Sequence of chain 4.A:
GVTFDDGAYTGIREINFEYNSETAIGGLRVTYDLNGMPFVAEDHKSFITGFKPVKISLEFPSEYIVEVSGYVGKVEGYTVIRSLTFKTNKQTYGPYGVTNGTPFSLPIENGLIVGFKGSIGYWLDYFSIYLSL

This small molecule binds to this protein.
Small molecule (SMILES): CC(=O)N[C@@H]1[C@@H](O[C@@H]2O[C@H](CO)[C@H](O)[C@H](O)[C@H]2O)[C@@H](O)[C@@H](CO)O[C@@H]1O

Binding-site contacts:
Ligand atom C6 contacts residue TYR78 of chain 4.A at 3.6 Å (hydrophobic).
Ligand atom O2 contacts residue GLY1 of chain 4.A at 4.1 Å.
Ligand atom C7 contacts residue PHE47 of chain 4.A at 3.8 Å (hydrophobic).
Ligand atom C2 contacts residue GLY1 of chain 4.A at 4.0 Å.
Ligand atom O4 contacts residue GLY1 of chain 4.A at 2.8 Å (h-bond).
Ligand atom O5 contacts residue TYR78 of chain 4.A at 3.7 Å.
Ligand atom C2 contacts residue PHE47 of chain 4.A at 4.1 Å (hydrophobic).
Ligand atom C6 contacts residue TYR122 of chain 4.A at 4.1 Å (hydrophobic).
Ligand atom O6 contacts residue TRP123 of chain 4.A at 3.1 Å (h-bond).
Ligand atom O4 contacts residue GLY121 of chain 4.A at 3.8 Å.
Ligand atom O1 contacts residue TYR78 of chain 4.A at 3.6 Å (h-bond).
Ligand atom O1 contacts residue TYR122 of chain 4.A at 3.3 Å.
Ligand atom O6 contacts residue TYR122 of chain 4.A at 3.0 Å (h-bond).
Ligand atom C3 contacts residue TYR78 of chain 4.A at 3.9 Å (hydrophobic).
Ligand atom O6 contacts residue TYR78 of chain 4.A at 3.0 Å.
Ligand atom C5 contacts residue TYR78 of chain 4.A at 3.7 Å (hydrophobic).
Ligand atom C1 contacts residue PHE47 of chain 4.A at 4.2 Å (hydrophobic).
Ligand atom O7 contacts residue PHE47 of chain 4.A at 3.5 Å.
Ligand atom C3 contacts residue GLY1 of chain 4.A at 3.5 Å.
Ligand atom C6 contacts residue VAL80 of chain 4.A at 4.2 Å (hydrophobic).
Ligand atom O6 contacts residue GLY121 of chain 4.A at 3.8 Å.
Ligand atom N2 contacts residue PHE47 of chain 4.A at 4.1 Å.
Ligand atom C6 contacts residue ASP125 of chain 4.A at 3.2 Å.
Ligand atom C6 contacts residue TRP123 of chain 4.A at 3.9 Å (hydrophobic).
Ligand atom C5 contacts residue ASP125 of chain 4.A at 4.0 Å.
Ligand atom O7 contacts residue GLY1 of chain 4.A at 3.1 Å (h-bond).
Ligand atom C6 contacts residue TYR78 of chain 4.A at 4.0 Å (hydrophobic).
Ligand atom C1 contacts residue GLY1 of chain 4.A at 3.9 Å.
Ligand atom C4 contacts residue GLY1 of chain 4.A at 3.7 Å.
Ligand atom O6 contacts residue ASP125 of chain 4.A at 3.0 Å (salt-bridge).
Ligand atom O5 contacts residue GLY121 of chain 4.A at 3.7 Å.
Ligand atom O5 contacts residue TYR122 of chain 4.A at 3.1 Å (h-bond).
Ligand atom C5 contacts residue TYR78 of chain 4.A at 4.0 Å (hydrophobic).
Ligand atom O3 contacts residue GLY1 of chain 4.A at 2.7 Å (h-bond).
Ligand atom O4 contacts residue ASP125 of chain 4.A at 2.8 Å (salt-bridge).
Ligand atom C7 contacts residue GLY1 of chain 4.A at 4.0 Å.
Ligand atom C4 contacts residue TYR78 of chain 4.A at 3.9 Å (hydrophobic).
Ligand atom C2 contacts residue GLY1 of chain 4.A at 3.6 Å.
Ligand atom C4 contacts residue ASP125 of chain 4.A at 3.6 Å.
Ligand atom C1 contacts residue TYR122 of chain 4.A at 3.6 Å (hydrophobic).